Sequence of chain 1.C:
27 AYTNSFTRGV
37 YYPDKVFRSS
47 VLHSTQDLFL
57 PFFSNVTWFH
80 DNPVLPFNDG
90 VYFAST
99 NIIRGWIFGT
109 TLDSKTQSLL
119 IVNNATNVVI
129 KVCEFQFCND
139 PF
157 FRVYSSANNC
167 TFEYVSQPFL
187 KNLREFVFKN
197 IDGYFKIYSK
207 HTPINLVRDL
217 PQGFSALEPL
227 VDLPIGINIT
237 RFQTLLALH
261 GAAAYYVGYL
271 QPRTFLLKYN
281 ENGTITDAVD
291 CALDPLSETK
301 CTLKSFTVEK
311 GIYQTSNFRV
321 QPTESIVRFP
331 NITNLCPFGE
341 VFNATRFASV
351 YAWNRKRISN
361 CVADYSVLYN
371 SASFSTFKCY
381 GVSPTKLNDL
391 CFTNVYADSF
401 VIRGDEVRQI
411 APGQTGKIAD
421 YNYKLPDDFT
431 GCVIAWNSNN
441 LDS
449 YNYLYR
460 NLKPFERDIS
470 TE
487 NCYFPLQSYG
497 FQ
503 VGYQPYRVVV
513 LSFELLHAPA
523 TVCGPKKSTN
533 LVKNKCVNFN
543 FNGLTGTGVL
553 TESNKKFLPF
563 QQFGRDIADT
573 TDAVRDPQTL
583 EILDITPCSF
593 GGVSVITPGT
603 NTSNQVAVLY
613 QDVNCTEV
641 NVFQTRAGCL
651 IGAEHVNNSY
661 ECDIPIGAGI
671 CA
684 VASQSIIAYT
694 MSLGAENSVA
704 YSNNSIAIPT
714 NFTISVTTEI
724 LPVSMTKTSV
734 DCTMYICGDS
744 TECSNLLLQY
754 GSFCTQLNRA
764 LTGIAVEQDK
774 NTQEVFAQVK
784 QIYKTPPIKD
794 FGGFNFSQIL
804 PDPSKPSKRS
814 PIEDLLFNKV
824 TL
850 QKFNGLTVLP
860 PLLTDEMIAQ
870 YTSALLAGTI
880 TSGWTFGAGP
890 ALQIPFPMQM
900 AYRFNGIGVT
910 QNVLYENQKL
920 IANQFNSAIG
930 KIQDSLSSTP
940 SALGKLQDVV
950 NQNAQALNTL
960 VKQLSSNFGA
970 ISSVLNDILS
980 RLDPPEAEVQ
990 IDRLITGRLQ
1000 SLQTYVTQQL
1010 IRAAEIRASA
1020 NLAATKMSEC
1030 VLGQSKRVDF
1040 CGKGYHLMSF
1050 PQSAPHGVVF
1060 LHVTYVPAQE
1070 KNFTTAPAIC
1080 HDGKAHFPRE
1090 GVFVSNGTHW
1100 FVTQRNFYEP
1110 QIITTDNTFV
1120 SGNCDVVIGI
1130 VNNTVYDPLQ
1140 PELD

A small-molecule ligand and the protein it binds are described below.
Small molecule (SMILES): CC(=O)N[C@@H]1[C@@H](O)[C@H](O)[C@@H](CO)O[C@H]1O

Sequence of chain 1.A:
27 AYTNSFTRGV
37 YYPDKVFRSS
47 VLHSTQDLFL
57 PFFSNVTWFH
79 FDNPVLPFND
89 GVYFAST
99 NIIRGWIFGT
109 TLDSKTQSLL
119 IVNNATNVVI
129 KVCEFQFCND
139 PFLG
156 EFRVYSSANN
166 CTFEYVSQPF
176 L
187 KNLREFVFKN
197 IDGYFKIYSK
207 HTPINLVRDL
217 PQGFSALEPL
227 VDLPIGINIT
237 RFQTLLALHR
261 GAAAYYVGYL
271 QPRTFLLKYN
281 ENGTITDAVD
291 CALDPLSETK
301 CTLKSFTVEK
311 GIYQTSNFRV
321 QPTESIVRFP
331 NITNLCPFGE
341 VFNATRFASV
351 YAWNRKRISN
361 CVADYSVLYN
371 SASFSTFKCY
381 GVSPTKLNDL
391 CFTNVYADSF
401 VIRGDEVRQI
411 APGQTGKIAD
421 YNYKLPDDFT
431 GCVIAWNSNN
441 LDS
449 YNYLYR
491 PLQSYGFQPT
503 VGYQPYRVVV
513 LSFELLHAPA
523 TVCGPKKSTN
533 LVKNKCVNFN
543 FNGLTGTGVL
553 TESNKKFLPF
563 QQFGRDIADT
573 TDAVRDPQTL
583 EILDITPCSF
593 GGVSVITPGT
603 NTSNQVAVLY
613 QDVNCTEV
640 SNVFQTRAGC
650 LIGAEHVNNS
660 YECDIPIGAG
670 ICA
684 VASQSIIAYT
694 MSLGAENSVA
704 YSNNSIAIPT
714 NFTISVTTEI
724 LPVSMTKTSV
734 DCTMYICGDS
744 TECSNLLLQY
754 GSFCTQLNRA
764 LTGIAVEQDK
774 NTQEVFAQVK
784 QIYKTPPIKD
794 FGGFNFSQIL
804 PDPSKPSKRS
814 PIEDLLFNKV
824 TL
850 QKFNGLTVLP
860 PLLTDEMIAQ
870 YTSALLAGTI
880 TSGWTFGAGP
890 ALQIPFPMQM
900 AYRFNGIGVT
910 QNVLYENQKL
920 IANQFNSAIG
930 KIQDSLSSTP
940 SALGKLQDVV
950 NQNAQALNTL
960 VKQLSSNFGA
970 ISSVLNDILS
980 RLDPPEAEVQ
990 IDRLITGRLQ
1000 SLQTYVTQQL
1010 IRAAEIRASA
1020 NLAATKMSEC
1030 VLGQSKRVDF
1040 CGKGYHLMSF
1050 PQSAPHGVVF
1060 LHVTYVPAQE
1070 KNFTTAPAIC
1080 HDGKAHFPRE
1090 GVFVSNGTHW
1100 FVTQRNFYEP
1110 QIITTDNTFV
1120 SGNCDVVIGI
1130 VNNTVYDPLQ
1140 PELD

Binding-site contacts:
Ligand atom O7 contacts residue ASN234 of chain 1.A at 3.7 Å.
Ligand atom C5 contacts residue ASN234 of chain 1.A at 3.6 Å.
Ligand atom C8 contacts residue ASN234 of chain 1.A at 3.2 Å.
Ligand atom O5 contacts residue THR236 of chain 1.A at 4.3 Å.
Ligand atom C6 contacts residue THR108 of chain 1.A at 4.5 Å.
Ligand atom C4 contacts residue ASN234 of chain 1.A at 4.2 Å.
Ligand atom O6 contacts residue THR236 of chain 1.A at 4.5 Å.
Ligand atom C1 contacts residue ASN234 of chain 1.A at 1.4 Å.
Ligand atom C2 contacts residue ASN234 of chain 1.A at 2.4 Å.
Ligand atom O5 contacts residue THR108 of chain 1.A at 4.3 Å.
Ligand atom C7 contacts residue ASN234 of chain 1.A at 3.2 Å.
Ligand atom O6 contacts residue THR108 of chain 1.A at 4.0 Å.
Ligand atom C3 contacts residue ASN234 of chain 1.A at 3.7 Å.
Ligand atom O7 contacts residue LYS462 of chain 1.C at 4.2 Å.
Ligand atom C1 contacts residue THR236 of chain 1.A at 4.3 Å.
Ligand atom N2 contacts residue ASN234 of chain 1.A at 2.8 Å (h-bond).
Ligand atom O5 contacts residue ASN234 of chain 1.A at 2.4 Å (h-bond).